Sequence of chain 1.C:
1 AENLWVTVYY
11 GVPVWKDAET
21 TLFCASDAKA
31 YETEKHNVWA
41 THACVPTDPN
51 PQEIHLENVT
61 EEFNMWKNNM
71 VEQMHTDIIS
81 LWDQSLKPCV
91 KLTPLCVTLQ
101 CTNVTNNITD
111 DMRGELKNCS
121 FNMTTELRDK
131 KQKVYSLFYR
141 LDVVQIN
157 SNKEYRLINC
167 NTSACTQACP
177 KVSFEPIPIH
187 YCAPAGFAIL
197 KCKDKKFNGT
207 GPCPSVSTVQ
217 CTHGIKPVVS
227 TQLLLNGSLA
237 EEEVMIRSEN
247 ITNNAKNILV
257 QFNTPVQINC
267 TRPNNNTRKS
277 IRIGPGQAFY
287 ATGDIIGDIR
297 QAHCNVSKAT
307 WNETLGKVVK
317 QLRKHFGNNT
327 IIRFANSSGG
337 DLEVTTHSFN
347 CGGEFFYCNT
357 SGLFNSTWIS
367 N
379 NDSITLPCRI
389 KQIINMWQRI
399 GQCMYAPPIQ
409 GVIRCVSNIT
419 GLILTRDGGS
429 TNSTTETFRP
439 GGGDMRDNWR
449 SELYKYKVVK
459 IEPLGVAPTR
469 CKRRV

Binding-site contacts:
Ligand atom O6 contacts residue PRO208 of chain 1.C at 4.3 Å.
Ligand atom O6 contacts residue THR206 of chain 1.C at 4.0 Å.
Ligand atom C5 contacts residue ASN204 of chain 1.C at 3.7 Å.
Ligand atom C8 contacts residue GLU62 of chain 1.C at 4.1 Å.
Ligand atom O7 contacts residue ASN204 of chain 1.C at 3.1 Å (h-bond).
Ligand atom C3 contacts residue ASN204 of chain 1.C at 3.8 Å.
Ligand atom O5 contacts residue THR206 of chain 1.C at 3.9 Å.
Ligand atom C5 contacts residue THR206 of chain 1.C at 3.8 Å.
Ligand atom C8 contacts residue SER244 of chain 1.C at 3.6 Å.
Ligand atom C8 contacts residue PRO208 of chain 1.C at 4.3 Å (hydrophobic).
Ligand atom C7 contacts residue ASN204 of chain 1.C at 3.1 Å.
Ligand atom C8 contacts residue GLY207 of chain 1.C at 4.1 Å.
Ligand atom C4 contacts residue ASN204 of chain 1.C at 4.3 Å.
Ligand atom C8 contacts residue ASN204 of chain 1.C at 4.3 Å.
Ligand atom C2 contacts residue ASN204 of chain 1.C at 2.5 Å.
Ligand atom C1 contacts residue THR206 of chain 1.C at 3.9 Å.
Ligand atom O7 contacts residue HIS321 of chain 1.C at 3.7 Å.
Ligand atom C1 contacts residue ASN204 of chain 1.C at 1.4 Å.
Ligand atom N2 contacts residue ASN204 of chain 1.C at 2.8 Å (h-bond).
Ligand atom O5 contacts residue ASN204 of chain 1.C at 2.4 Å (h-bond).
Ligand atom C6 contacts residue THR206 of chain 1.C at 4.5 Å.

A small-molecule ligand and the protein it binds are described below.
Small molecule (SMILES): CC(=O)N[C@H]1[C@H](O[C@H]2[C@H](O)[C@@H](NC(C)=O)CO[C@@H]2CO)O[C@H](CO)[C@@H](O)[C@@H]1O